Binding-site contacts:
Ligand atom OD1 contacts residue THR143 of chain 1.A at 3.0 Å (h-bond).
Ligand atom CA contacts residue TYR61 of chain 1.A at 4.0 Å (hydrophobic).
Ligand atom N contacts residue TYR61 of chain 1.A at 3.7 Å.
Ligand atom OD2 contacts residue THR143 of chain 1.A at 2.7 Å (h-bond).
Ligand atom C contacts residue THR91 of chain 1.A at 3.6 Å.
Ligand atom C contacts residue PRO89 of chain 1.A at 4.3 Å (hydrophobic).
Ligand atom O contacts residue SER142 of chain 1.A at 3.9 Å.
Ligand atom OXT contacts residue ARG96 of chain 1.A at 2.9 Å (salt-bridge).
Ligand atom CG contacts residue GLU193 of chain 1.A at 3.9 Å.
Ligand atom O contacts residue PRO89 of chain 1.A at 3.7 Å.
Ligand atom O contacts residue LEU90 of chain 1.A at 3.7 Å.
Ligand atom OD2 contacts residue GLU193 of chain 1.A at 3.4 Å.
Ligand atom C contacts residue ARG96 of chain 1.A at 3.5 Å.
Ligand atom CB contacts residue TYR61 of chain 1.A at 3.7 Å (hydrophobic).
Ligand atom N contacts residue GLU193 of chain 1.A at 2.7 Å (salt-bridge).
Ligand atom OXT contacts residue TYR61 of chain 1.A at 3.3 Å.
Ligand atom N contacts residue SER142 of chain 1.A at 4.3 Å.
Ligand atom CG contacts residue LEU138 of chain 1.A at 4.0 Å (hydrophobic).
Ligand atom CA contacts residue THR91 of chain 1.A at 3.3 Å.
Ligand atom N contacts residue PRO89 of chain 1.A at 2.8 Å (h-bond).
Ligand atom OXT contacts residue SER142 of chain 1.A at 2.9 Å (h-bond).
Ligand atom O contacts residue TYR61 of chain 1.A at 3.4 Å.
Ligand atom C contacts residue SER142 of chain 1.A at 3.3 Å.
Ligand atom O contacts residue ARG96 of chain 1.A at 2.8 Å (salt-bridge).
Ligand atom OXT contacts residue GLY141 of chain 1.A at 3.1 Å.
Ligand atom CB contacts residue SER142 of chain 1.A at 4.1 Å.
Ligand atom CA contacts residue PRO89 of chain 1.A at 4.1 Å (hydrophobic).
Ligand atom OD1 contacts residue GLY141 of chain 1.A at 3.4 Å.
Ligand atom CB contacts residue LEU138 of chain 1.A at 4.1 Å (hydrophobic).
Ligand atom CA contacts residue SER142 of chain 1.A at 3.3 Å.
Ligand atom OD1 contacts residue SER142 of chain 1.A at 3.1 Å (h-bond).
Ligand atom N contacts residue THR91 of chain 1.A at 3.0 Å (h-bond).
Ligand atom CA contacts residue GLU193 of chain 1.A at 3.2 Å.
Ligand atom C contacts residue TYR61 of chain 1.A at 3.6 Å (hydrophobic).
Ligand atom N contacts residue TYR220 of chain 1.A at 3.8 Å.
Ligand atom CG contacts residue SER142 of chain 1.A at 3.9 Å.
Ligand atom OD1 contacts residue LEU138 of chain 1.A at 4.2 Å.
Ligand atom CG contacts residue THR143 of chain 1.A at 3.4 Å.
Ligand atom CB contacts residue GLU193 of chain 1.A at 3.9 Å.
Ligand atom O contacts residue THR91 of chain 1.A at 2.9 Å (h-bond).

Sequence of chain 1.A:
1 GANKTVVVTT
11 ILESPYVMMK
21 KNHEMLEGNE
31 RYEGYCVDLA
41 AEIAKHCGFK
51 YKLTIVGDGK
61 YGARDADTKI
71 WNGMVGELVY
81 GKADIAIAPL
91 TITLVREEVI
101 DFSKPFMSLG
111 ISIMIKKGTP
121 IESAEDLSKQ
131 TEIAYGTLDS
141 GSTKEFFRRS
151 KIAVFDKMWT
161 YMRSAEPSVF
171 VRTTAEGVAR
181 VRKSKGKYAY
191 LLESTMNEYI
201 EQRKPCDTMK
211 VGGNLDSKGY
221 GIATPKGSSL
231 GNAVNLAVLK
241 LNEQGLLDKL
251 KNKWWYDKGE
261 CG

This protein binds this small molecule.
Small molecule (SMILES): N[C@@H](CC(=O)O)C(=O)O